Sequence of chain 1.A:
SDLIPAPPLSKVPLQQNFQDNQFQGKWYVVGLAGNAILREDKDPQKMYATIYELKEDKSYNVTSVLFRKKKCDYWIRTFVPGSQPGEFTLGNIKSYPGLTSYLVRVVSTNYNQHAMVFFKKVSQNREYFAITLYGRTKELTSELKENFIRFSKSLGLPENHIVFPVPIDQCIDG

A protein and the small-molecule ligand that binds it are described below.
Small molecule (SMILES): O=C(N[C@@H](COC(=O)[C@@H](CO)NC(=O)c1cccc(O)c1O)C(=O)O)c1cccc(O)c1O

Binding-site contacts:
Ligand atom C18 contacts residue 3ET1 of chain 1.F at 3.1 Å.
Ligand atom C4 contacts residue 3ET1 of chain 1.F at 3.6 Å.
Ligand atom O1 contacts residue 3ET1 of chain 1.F at 2.9 Å (h-bond).
Ligand atom O4 contacts residue TYR126 of chain 1.A at 3.3 Å (h-bond).
Ligand atom O4 contacts residue TRP99 of chain 1.A at 3.5 Å (h-bond).
Ligand atom C21 contacts residue 3ET1 of chain 1.F at 3.4 Å.
Ligand atom C3 contacts residue TRP99 of chain 1.A at 3.6 Å (hydrophobic).
Ligand atom C10 contacts residue LEU114 of chain 1.A at 3.4 Å (hydrophobic).
Ligand atom C3 contacts residue FE1 of chain 1.E at 2.9 Å.
Ligand atom C6 contacts residue FE1 of chain 1.E at 3.1 Å.
Ligand atom C3 contacts residue 3ET1 of chain 1.F at 3.4 Å.
Ligand atom O1 contacts residue FE1 of chain 1.E at 2.2 Å.
Ligand atom C4 contacts residue TRP99 of chain 1.A at 3.6 Å (hydrophobic).
Ligand atom C10 contacts residue TYR120 of chain 1.A at 3.6 Å (hydrophobic).
Ligand atom O3 contacts residue 3ET1 of chain 1.F at 2.9 Å (h-bond).
Ligand atom O7 contacts residue LEU123 of chain 1.A at 2.9 Å.
Ligand atom C4 contacts residue FE1 of chain 1.E at 2.8 Å.
Ligand atom O3 contacts residue FE1 of chain 1.E at 2.0 Å.
Ligand atom C22 contacts residue LYS145 of chain 1.A at 3.6 Å.
Ligand atom N1 contacts residue LYS145 of chain 1.A at 3.2 Å (salt-bridge).
Ligand atom O9 contacts residue ARG92 of chain 1.A at 3.7 Å.
Ligand atom C1 contacts residue FE1 of chain 1.E at 2.9 Å.
Ligand atom C12 contacts residue SER88 of chain 1.A at 3.7 Å.
Ligand atom O14 contacts residue ARG92 of chain 1.A at 3.8 Å.
Ligand atom C6 contacts residue 3ET1 of chain 1.F at 3.8 Å.
Ligand atom N3 contacts residue 3ET1 of chain 1.F at 3.6 Å.
Ligand atom C15 contacts residue 3ET1 of chain 1.F at 3.5 Å.
Ligand atom O4 contacts residue 3ET1 of chain 1.F at 2.7 Å (h-bond).
Ligand atom O9 contacts residue TRP99 of chain 1.A at 3.6 Å.
Ligand atom C7 contacts residue TRP99 of chain 1.A at 3.8 Å (hydrophobic).
Ligand atom C15 contacts residue TRP99 of chain 1.A at 3.5 Å (hydrophobic).
Ligand atom O4 contacts residue FE1 of chain 1.E at 1.9 Å.
Ligand atom C1 contacts residue LYS145 of chain 1.A at 3.7 Å.
Ligand atom C13 contacts residue TYR120 of chain 1.A at 3.4 Å (hydrophobic).
Ligand atom C13 contacts residue LEU123 of chain 1.A at 3.3 Å (hydrophobic).
Ligand atom O6 contacts residue 3ET1 of chain 1.F at 3.3 Å (h-bond).
Ligand atom O6 contacts residue FE1 of chain 1.E at 2.5 Å.
Ligand atom O12 contacts residue TRP99 of chain 1.A at 3.0 Å.
Ligand atom C18 contacts residue TRP99 of chain 1.A at 3.5 Å (hydrophobic).
Ligand atom O1 contacts residue LYS145 of chain 1.A at 2.8 Å (salt-bridge).